Sequence of chain 1.A:
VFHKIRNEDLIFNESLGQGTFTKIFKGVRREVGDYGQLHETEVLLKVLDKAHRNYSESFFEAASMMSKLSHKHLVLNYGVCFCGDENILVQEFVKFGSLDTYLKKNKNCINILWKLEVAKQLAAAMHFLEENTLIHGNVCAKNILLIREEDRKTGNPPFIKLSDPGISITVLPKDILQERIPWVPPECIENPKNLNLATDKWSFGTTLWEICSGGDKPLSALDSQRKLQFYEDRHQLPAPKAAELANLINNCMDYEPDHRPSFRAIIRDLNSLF

Binding-site contacts:
Ligand atom C5 contacts residue LEU145 of chain 1.A at 3.5 Å (hydrophobic).
Ligand atom C8 contacts residue LEU145 of chain 1.A at 3.5 Å (hydrophobic).
Ligand atom O6 contacts residue GOL1 of chain 1.D at 3.6 Å (h-bond).
Ligand atom C8 contacts residue GLN91 of chain 1.A at 3.1 Å.
Ligand atom N7 contacts residue LEU145 of chain 1.A at 3.6 Å.
Ligand atom N2 contacts residue VAL94 of chain 1.A at 2.6 Å (h-bond).
Ligand atom N9 contacts residue LEU44 of chain 1.A at 3.5 Å.
Ligand atom CAD contacts residue VAL94 of chain 1.A at 3.1 Å (hydrophobic).
Ligand atom CAD contacts residue PHE93 of chain 1.A at 3.5 Å (hydrophobic).
Ligand atom N3 contacts residue PHE93 of chain 1.A at 3.8 Å.
Ligand atom C6 contacts residue LEU145 of chain 1.A at 3.6 Å (hydrophobic).
Ligand atom N2 contacts residue PHE93 of chain 1.A at 3.3 Å.
Ligand atom CAX contacts residue GLY97 of chain 1.A at 3.5 Å.
Ligand atom C5 contacts residue LEU44 of chain 1.A at 3.6 Å (hydrophobic).
Ligand atom CAD contacts residue LYS95 of chain 1.A at 3.1 Å.
Ligand atom CAK contacts residue LEU16 of chain 1.A at 3.7 Å (hydrophobic).
Ligand atom CAF contacts residue GLY97 of chain 1.A at 3.8 Å.
Ligand atom CAJ contacts residue LEU16 of chain 1.A at 3.2 Å (hydrophobic).
Ligand atom N7 contacts residue GLN91 of chain 1.A at 3.8 Å.
Ligand atom CAB contacts residue PHE96 of chain 1.A at 3.5 Å (hydrophobic).
Ligand atom C8 contacts residue GLU92 of chain 1.A at 3.6 Å.
Ligand atom N3 contacts residue VAL94 of chain 1.A at 3.0 Å (h-bond).
Ligand atom CAI contacts residue LEU16 of chain 1.A at 3.4 Å (hydrophobic).
Ligand atom N9 contacts residue LEU145 of chain 1.A at 3.9 Å.
Ligand atom CAX contacts residue PHE93 of chain 1.A at 3.5 Å (hydrophobic).
Ligand atom C2 contacts residue VAL94 of chain 1.A at 3.6 Å (hydrophobic).
Ligand atom CAM contacts residue PHE96 of chain 1.A at 3.6 Å (hydrophobic).
Ligand atom C4 contacts residue GLU92 of chain 1.A at 3.6 Å.
Ligand atom N7 contacts residue GOL1 of chain 1.D at 3.1 Å (h-bond).
Ligand atom CAF contacts residue LYS95 of chain 1.A at 3.2 Å.
Ligand atom N7 contacts residue LEU44 of chain 1.A at 3.8 Å.
Ligand atom O6 contacts residue LEU145 of chain 1.A at 3.6 Å.
Ligand atom C8 contacts residue LEU44 of chain 1.A at 3.7 Å (hydrophobic).
Ligand atom CAP contacts residue SER98 of chain 1.A at 3.0 Å.
Ligand atom CAD contacts residue GLY97 of chain 1.A at 3.4 Å.
Ligand atom CAN contacts residue SER98 of chain 1.A at 3.7 Å.
Ligand atom N9 contacts residue GLU92 of chain 1.A at 2.6 Å (salt-bridge).
Ligand atom CAE contacts residue GLY97 of chain 1.A at 3.6 Å.
Ligand atom CAX contacts residue VAL94 of chain 1.A at 3.3 Å (hydrophobic).
Ligand atom C4 contacts residue LEU44 of chain 1.A at 3.5 Å (hydrophobic).

This small molecule binds to this protein.
Small molecule (SMILES): CCN(CC)C(=O)c1ccc(Nc2nc(OCC3CCCCC3)c3[nH]cnc3n2)cc1